Binding-site contacts:
Ligand atom C5 contacts residue LEU99 of chain 1.A at 4.2 Å (hydrophobic).
Ligand atom C1 contacts residue HIS229 of chain 1.A at 3.2 Å.
Ligand atom C7 contacts residue ILE58 of chain 1.A at 3.6 Å (hydrophobic).
Ligand atom CY1 contacts residue ILE225 of chain 1.A at 4.1 Å (hydrophobic).
Ligand atom P contacts residue SER164 of chain 1.A at 1.6 Å.
Ligand atom C5 contacts residue LEU230 of chain 1.A at 4.1 Å (hydrophobic).
Ligand atom O2P contacts residue SER164 of chain 1.A at 2.4 Å (h-bond).
Ligand atom O1P contacts residue THR90 of chain 1.A at 2.6 Å (h-bond).
Ligand atom O1P contacts residue GLY89 of chain 1.A at 3.7 Å.
Ligand atom CY4 contacts residue BOG1 of chain 1.D at 3.5 Å.
Ligand atom CY1 contacts residue THR90 of chain 1.A at 4.1 Å.
Ligand atom C6 contacts residue ILE58 of chain 1.A at 4.1 Å (hydrophobic).
Ligand atom C1 contacts residue THR90 of chain 1.A at 3.9 Å.
Ligand atom CY3 contacts residue PHE131 of chain 1.A at 3.8 Å (hydrophobic).
Ligand atom P contacts residue THR90 of chain 1.A at 3.8 Å.
Ligand atom P contacts residue HIS229 of chain 1.A at 3.6 Å.
Ligand atom O2P contacts residue ILE225 of chain 1.A at 3.4 Å.
Ligand atom O1P contacts residue SER164 of chain 1.A at 2.6 Å (h-bond).
Ligand atom C9 contacts residue GLU62 of chain 1.A at 4.2 Å.
Ligand atom CY2 contacts residue PHE131 of chain 1.A at 3.6 Å (hydrophobic).
Ligand atom C2 contacts residue ILE225 of chain 1.A at 3.8 Å (hydrophobic).
Ligand atom C2 contacts residue SER164 of chain 1.A at 4.1 Å.
Ligand atom O1P contacts residue GLN165 of chain 1.A at 2.9 Å (h-bond).
Ligand atom C3 contacts residue THR90 of chain 1.A at 3.8 Å.
Ligand atom O2P contacts residue HIS229 of chain 1.A at 3.8 Å.
Ligand atom C5 contacts residue GLU62 of chain 1.A at 3.6 Å.
Ligand atom CY1 contacts residue SER164 of chain 1.A at 3.1 Å.
Ligand atom CY2 contacts residue ILE218 of chain 1.A at 4.0 Å (hydrophobic).
Ligand atom C3 contacts residue TYR163 of chain 1.A at 4.1 Å (hydrophobic).
Ligand atom C7 contacts residue GLU62 of chain 1.A at 3.6 Å.
Ligand atom CY4 contacts residue PHE131 of chain 1.A at 3.8 Å (hydrophobic).
Ligand atom C1 contacts residue TYR163 of chain 1.A at 4.0 Å (hydrophobic).
Ligand atom CY2 contacts residue ILE225 of chain 1.A at 3.7 Å (hydrophobic).
Ligand atom CY3 contacts residue THR90 of chain 1.A at 3.6 Å.
Ligand atom CY1 contacts residue PHE131 of chain 1.A at 3.4 Å (hydrophobic).
Ligand atom C2 contacts residue THR90 of chain 1.A at 3.5 Å.
Ligand atom C4 contacts residue THR90 of chain 1.A at 3.8 Å.
Ligand atom P contacts residue GLN165 of chain 1.A at 3.5 Å.
Ligand atom CY1 contacts residue ILE218 of chain 1.A at 4.0 Å (hydrophobic).
Ligand atom C1 contacts residue SER164 of chain 1.A at 2.9 Å.

Sequence of chain 1.A:
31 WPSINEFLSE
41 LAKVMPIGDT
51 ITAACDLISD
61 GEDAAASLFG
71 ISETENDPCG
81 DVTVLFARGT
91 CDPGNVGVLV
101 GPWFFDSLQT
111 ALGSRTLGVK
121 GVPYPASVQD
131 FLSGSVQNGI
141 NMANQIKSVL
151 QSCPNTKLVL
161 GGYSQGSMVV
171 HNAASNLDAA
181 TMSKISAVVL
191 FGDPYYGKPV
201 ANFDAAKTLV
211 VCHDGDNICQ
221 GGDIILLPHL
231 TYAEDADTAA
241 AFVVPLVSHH

A protein and the small-molecule ligand that binds it are described below.
Small molecule (SMILES): CCCCCCCCCCC[PH](=O)OCCCC